Sequence of chain 1.G:
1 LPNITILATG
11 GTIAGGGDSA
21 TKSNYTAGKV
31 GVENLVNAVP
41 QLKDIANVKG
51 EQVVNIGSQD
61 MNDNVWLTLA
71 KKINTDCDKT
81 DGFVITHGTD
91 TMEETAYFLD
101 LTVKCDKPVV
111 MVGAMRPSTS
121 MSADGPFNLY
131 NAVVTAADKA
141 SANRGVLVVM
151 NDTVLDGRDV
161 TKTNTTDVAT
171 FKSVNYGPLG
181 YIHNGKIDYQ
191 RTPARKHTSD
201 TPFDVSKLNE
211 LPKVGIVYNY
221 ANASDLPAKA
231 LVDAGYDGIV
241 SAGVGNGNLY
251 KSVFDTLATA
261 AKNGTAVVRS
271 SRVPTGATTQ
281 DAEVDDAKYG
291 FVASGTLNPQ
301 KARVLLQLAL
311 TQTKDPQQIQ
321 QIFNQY

Binding-site contacts:
Ligand atom O contacts residue GLY57 of chain 1.E at 3.3 Å.
Ligand atom N contacts residue GLU283 of chain 1.G at 2.6 Å (salt-bridge).
Ligand atom OXT contacts residue THR89 of chain 1.E at 3.1 Å (h-bond).
Ligand atom C contacts residue SER58 of chain 1.E at 3.3 Å.
Ligand atom O contacts residue GLY88 of chain 1.E at 3.2 Å.
Ligand atom OXT contacts residue GLN59 of chain 1.E at 3.9 Å.
Ligand atom CG contacts residue THR12 of chain 1.E at 2.7 Å.
Ligand atom O contacts residue GLY11 of chain 1.E at 3.4 Å.
Ligand atom OXT contacts residue SER58 of chain 1.E at 2.4 Å (h-bond).
Ligand atom OXT contacts residue ASP90 of chain 1.E at 3.0 Å (salt-bridge).
Ligand atom C contacts residue GLY88 of chain 1.E at 3.4 Å.
Ligand atom CA contacts residue GLU283 of chain 1.G at 3.3 Å.
Ligand atom O contacts residue SER58 of chain 1.E at 2.7 Å (h-bond).
Ligand atom OD1 contacts residue THR12 of chain 1.E at 3.0 Å (h-bond).
Ligand atom CB contacts residue TYR25 of chain 1.E at 3.8 Å (hydrophobic).
Ligand atom CA contacts residue ASP90 of chain 1.E at 3.6 Å.
Ligand atom CA contacts residue GLN59 of chain 1.E at 3.6 Å.
Ligand atom C contacts residue THR89 of chain 1.E at 3.9 Å.
Ligand atom OD2 contacts residue ALA114 of chain 1.E at 3.2 Å (h-bond).
Ligand atom N contacts residue GLN59 of chain 1.E at 2.7 Å (h-bond).
Ligand atom CB contacts residue ASP90 of chain 1.E at 3.2 Å.
Ligand atom CB contacts residue THR12 of chain 1.E at 3.1 Å.
Ligand atom CG contacts residue THR89 of chain 1.E at 2.9 Å.
Ligand atom O contacts residue GLN59 of chain 1.E at 3.3 Å (h-bond).
Ligand atom OD2 contacts residue THR12 of chain 1.E at 3.0 Å (h-bond).
Ligand atom N contacts residue ASP90 of chain 1.E at 2.8 Å (salt-bridge).
Ligand atom OD1 contacts residue THR89 of chain 1.E at 2.9 Å (h-bond).
Ligand atom C contacts residue ASP90 of chain 1.E at 3.8 Å.
Ligand atom OD1 contacts residue GLY88 of chain 1.E at 3.3 Å.
Ligand atom OD1 contacts residue ALA114 of chain 1.E at 3.8 Å.
Ligand atom C contacts residue GLN59 of chain 1.E at 3.4 Å.
Ligand atom CA contacts residue THR12 of chain 1.E at 3.3 Å.
Ligand atom N contacts residue ASN248 of chain 1.G at 3.5 Å (h-bond).
Ligand atom OD2 contacts residue TYR25 of chain 1.E at 4.1 Å.
Ligand atom CB contacts residue GLU283 of chain 1.G at 3.7 Å.
Ligand atom CG contacts residue ALA114 of chain 1.E at 3.9 Å (hydrophobic).
Ligand atom CB contacts residue THR89 of chain 1.E at 3.6 Å.
Ligand atom OD2 contacts residue THR89 of chain 1.E at 2.7 Å (h-bond).
Ligand atom OD1 contacts residue GLY11 of chain 1.E at 4.1 Å.
Ligand atom OXT contacts residue GLY88 of chain 1.E at 3.1 Å.

This small molecule binds to this protein.
Small molecule (SMILES): N[C@@H](CC(=O)O)C(=O)O

Sequence of chain 1.E:
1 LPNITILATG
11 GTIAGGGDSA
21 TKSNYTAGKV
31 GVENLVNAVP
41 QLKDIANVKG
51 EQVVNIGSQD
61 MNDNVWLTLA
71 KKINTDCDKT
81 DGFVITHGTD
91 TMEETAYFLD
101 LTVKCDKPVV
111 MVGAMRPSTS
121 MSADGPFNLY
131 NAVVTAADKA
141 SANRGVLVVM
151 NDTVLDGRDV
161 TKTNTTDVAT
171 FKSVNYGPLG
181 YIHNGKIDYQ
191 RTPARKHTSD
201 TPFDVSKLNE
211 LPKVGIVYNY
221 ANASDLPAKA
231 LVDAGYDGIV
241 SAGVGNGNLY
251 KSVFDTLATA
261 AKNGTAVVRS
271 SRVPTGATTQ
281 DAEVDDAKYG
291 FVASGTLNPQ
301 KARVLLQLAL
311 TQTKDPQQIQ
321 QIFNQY